Sequence of chain 1.B:
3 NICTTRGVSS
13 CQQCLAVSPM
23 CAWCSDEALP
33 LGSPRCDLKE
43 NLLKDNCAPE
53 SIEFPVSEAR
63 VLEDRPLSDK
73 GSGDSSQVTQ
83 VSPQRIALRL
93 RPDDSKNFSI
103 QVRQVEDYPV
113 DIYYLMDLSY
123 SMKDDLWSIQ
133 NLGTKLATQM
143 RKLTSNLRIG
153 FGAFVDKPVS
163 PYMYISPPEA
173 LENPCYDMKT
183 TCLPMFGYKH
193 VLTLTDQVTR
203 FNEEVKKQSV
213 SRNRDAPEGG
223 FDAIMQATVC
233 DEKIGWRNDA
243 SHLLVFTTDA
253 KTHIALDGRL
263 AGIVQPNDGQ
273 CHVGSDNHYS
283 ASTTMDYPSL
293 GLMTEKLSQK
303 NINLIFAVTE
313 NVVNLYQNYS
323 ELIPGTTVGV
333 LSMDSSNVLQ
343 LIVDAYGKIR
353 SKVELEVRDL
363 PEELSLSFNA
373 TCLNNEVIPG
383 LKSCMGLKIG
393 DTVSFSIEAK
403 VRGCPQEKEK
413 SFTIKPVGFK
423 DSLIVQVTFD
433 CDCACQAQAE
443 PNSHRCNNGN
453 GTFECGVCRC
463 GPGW

A small-molecule ligand and the protein it binds are described below.
Small molecule (SMILES): CC(=O)N[C@H]1[C@H](O[C@H]2[C@H](O)[C@@H](NC(C)=O)CO[C@@H]2CO)O[C@H](CO)[C@@H](O)[C@@H]1O

Binding-site contacts:
Ligand atom C8 contacts residue SER369 of chain 1.B at 3.3 Å.
Ligand atom O5 contacts residue PRO381 of chain 1.B at 4.2 Å.
Ligand atom O7 contacts residue ASN371 of chain 1.B at 3.2 Å (h-bond).
Ligand atom C8 contacts residue SER398 of chain 1.B at 3.4 Å.
Ligand atom N2 contacts residue ASN371 of chain 1.B at 2.7 Å (h-bond).
Ligand atom C5 contacts residue ASN371 of chain 1.B at 3.6 Å.
Ligand atom C8 contacts residue GLU400 of chain 1.B at 3.7 Å.
Ligand atom O3 contacts residue ASN371 of chain 1.B at 4.5 Å.
Ligand atom C7 contacts residue SER369 of chain 1.B at 4.5 Å.
Ligand atom C7 contacts residue SER398 of chain 1.B at 3.7 Å.
Ligand atom C3 contacts residue ASN371 of chain 1.B at 3.6 Å.
Ligand atom C8 contacts residue ILE399 of chain 1.B at 3.8 Å (hydrophobic).
Ligand atom C4 contacts residue ASN371 of chain 1.B at 4.1 Å.
Ligand atom O5 contacts residue ASN371 of chain 1.B at 2.4 Å (h-bond).
Ligand atom C2 contacts residue ASN371 of chain 1.B at 2.2 Å.
Ligand atom C7 contacts residue ASN371 of chain 1.B at 2.9 Å.
Ligand atom C8 contacts residue ASN371 of chain 1.B at 3.8 Å.
Ligand atom C6 contacts residue PRO381 of chain 1.B at 4.2 Å (hydrophobic).
Ligand atom O6 contacts residue PRO381 of chain 1.B at 2.9 Å.
Ligand atom C1 contacts residue ASN371 of chain 1.B at 1.4 Å.
Ligand atom O7 contacts residue SER398 of chain 1.B at 2.7 Å (h-bond).